Binding-site contacts:
Ligand atom C23 contacts residue GLY228 of chain 1.B at 3.2 Å.
Ligand atom C22 contacts residue GLY228 of chain 1.B at 3.7 Å.
Ligand atom C7 contacts residue GLU94 of chain 1.B at 3.6 Å.
Ligand atom N3 contacts residue GLY238 of chain 1.B at 3.7 Å.
Ligand atom C13 contacts residue SER205 of chain 1.B at 3.7 Å.
Ligand atom C18 contacts residue SER205 of chain 1.B at 3.3 Å.
Ligand atom O2 contacts residue ASP204 of chain 1.B at 3.3 Å (salt-bridge).
Ligand atom C2 contacts residue GLU94 of chain 1.B at 3.0 Å.
Ligand atom O2 contacts residue SER205 of chain 1.B at 2.1 Å (h-bond).
Ligand atom N2 contacts residue GLY230 of chain 1.B at 2.5 Å (h-bond).
Ligand atom C7 contacts residue ILE179 of chain 1.B at 3.7 Å (hydrophobic).
Ligand atom C20 contacts residue TRP148 of chain 1.B at 3.6 Å (hydrophobic).
Ligand atom N2 contacts residue ASP199 of chain 1.B at 3.1 Å (salt-bridge).
Ligand atom C10 contacts residue HIS43 of chain 1.B at 3.6 Å.
Ligand atom C16 contacts residue SER205 of chain 1.B at 2.5 Å.
Ligand atom C23 contacts residue TRP227 of chain 1.B at 3.7 Å (hydrophobic).
Ligand atom O3 contacts residue SER205 of chain 1.B at 3.4 Å (h-bond).
Ligand atom C27 contacts residue TRP227 of chain 1.B at 3.3 Å (hydrophobic).
Ligand atom C22 contacts residue TRP148 of chain 1.B at 3.2 Å (hydrophobic).
Ligand atom N3 contacts residue ASP199 of chain 1.B at 3.2 Å (salt-bridge).
Ligand atom C17 contacts residue SER205 of chain 1.B at 3.2 Å.
Ligand atom C27 contacts residue ASN95 of chain 1.B at 3.4 Å.
Ligand atom C19 contacts residue VAL225 of chain 1.B at 3.6 Å (hydrophobic).
Ligand atom O2 contacts residue GLY203 of chain 1.B at 2.8 Å (h-bond).
Ligand atom C21 contacts residue ALA200 of chain 1.B at 3.5 Å (hydrophobic).
Ligand atom N1 contacts residue GLU94 of chain 1.B at 3.6 Å.
Ligand atom O2 contacts residue CYS201 of chain 1.B at 3.5 Å (h-bond).
Ligand atom O2 contacts residue GLU202 of chain 1.B at 3.4 Å.
Ligand atom C9 contacts residue GLY228 of chain 1.B at 3.3 Å.
Ligand atom C14 contacts residue HIS43 of chain 1.B at 3.6 Å.
Ligand atom C2 contacts residue TRP92 of chain 1.B at 3.6 Å (hydrophobic).
Ligand atom C1 contacts residue GLU94 of chain 1.B at 3.1 Å.
Ligand atom C10 contacts residue SER205 of chain 1.B at 2.9 Å.
Ligand atom C23 contacts residue TRP148 of chain 1.B at 3.4 Å (hydrophobic).
Ligand atom N2 contacts residue ALA200 of chain 1.B at 3.3 Å (h-bond).
Ligand atom O3 contacts residue HIS43 of chain 1.B at 3.2 Å (h-bond).
Ligand atom C17 contacts residue TRP148 of chain 1.B at 3.5 Å (hydrophobic).
Ligand atom C15 contacts residue SER205 of chain 1.B at 1.3 Å.
Ligand atom O1 contacts residue TYR47 of chain 1.B at 3.1 Å (h-bond).
Ligand atom C13 contacts residue HIS43 of chain 1.B at 3.6 Å.

Sequence of chain 1.B:
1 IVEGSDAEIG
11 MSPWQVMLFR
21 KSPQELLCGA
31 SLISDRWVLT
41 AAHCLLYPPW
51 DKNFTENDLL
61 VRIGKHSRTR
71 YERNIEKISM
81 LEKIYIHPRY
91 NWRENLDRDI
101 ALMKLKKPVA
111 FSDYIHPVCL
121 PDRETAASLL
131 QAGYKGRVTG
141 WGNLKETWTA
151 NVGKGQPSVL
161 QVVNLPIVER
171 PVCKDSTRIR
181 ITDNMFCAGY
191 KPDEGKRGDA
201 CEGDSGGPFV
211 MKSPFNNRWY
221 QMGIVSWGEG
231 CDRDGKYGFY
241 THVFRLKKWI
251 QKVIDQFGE

A small-molecule ligand and the protein it binds are described below.
Small molecule (SMILES): CCN(CC)C(=O)c1cccc(-c2ccc3c(c2)C[C@H](O)[C@H]3[C@@H](CCCCC(=N)N)C(=O)O)c1